Binding-site contacts:
Ligand atom F20 contacts residue LEU30 of chain 1.C at 3.4 Å.
Ligand atom CD2 contacts residue PHE31 of chain 1.C at 3.7 Å (hydrophobic).
Ligand atom C contacts residue TYR76 of chain 1.C at 3.3 Å (hydrophobic).
Ligand atom C contacts residue LEU30 of chain 1.C at 3.6 Å (hydrophobic).
Ligand atom NE1 contacts residue GLN48 of chain 1.C at 2.7 Å (h-bond).
Ligand atom CD1 contacts residue GLN48 of chain 1.C at 3.6 Å.
Ligand atom O contacts residue MET38 of chain 1.C at 3.7 Å.
Ligand atom CE1 contacts residue GLN48 of chain 1.C at 3.6 Å.
Ligand atom CE2 contacts residue GLN48 of chain 1.C at 3.6 Å.
Ligand atom F20 contacts residue LEU33 of chain 1.C at 3.8 Å.
Ligand atom F21 contacts residue PHE67 of chain 1.C at 3.4 Å.
Ligand atom OH contacts residue HIS49 of chain 1.C at 3.7 Å.
Ligand atom OE1 contacts residue LYS70 of chain 1.C at 2.6 Å (salt-bridge).
Ligand atom CE1 contacts residue HIS49 of chain 1.C at 3.3 Å.
Ligand atom F21 contacts residue ILE75 of chain 1.C at 3.5 Å.
Ligand atom CH2 contacts residue ILE37 of chain 1.C at 3.7 Å (hydrophobic).
Ligand atom CE2 contacts residue LEU30 of chain 1.C at 3.4 Å (hydrophobic).
Ligand atom O contacts residue TYR76 of chain 1.C at 2.7 Å (h-bond).
Ligand atom O contacts residue LEU30 of chain 1.C at 3.4 Å.
Ligand atom F19 contacts residue LEU33 of chain 1.C at 3.5 Å.
Ligand atom CD contacts residue LYS70 of chain 1.C at 3.5 Å.
Ligand atom CZ contacts residue HIS49 of chain 1.C at 3.8 Å.
Ligand atom CG contacts residue VAL69 of chain 1.C at 3.7 Å (hydrophobic).
Ligand atom F20 contacts residue ILE75 of chain 1.C at 3.5 Å.
Ligand atom CD1 contacts residue LYS27 of chain 1.C at 3.7 Å.
Ligand atom F19 contacts residue ILE37 of chain 1.C at 3.2 Å.
Ligand atom CD2 contacts residue LEU30 of chain 1.C at 3.5 Å (hydrophobic).
Ligand atom CD1 contacts residue GLN48 of chain 1.C at 3.6 Å.
Ligand atom CD2 contacts residue VAL69 of chain 1.C at 3.8 Å (hydrophobic).
Ligand atom CD1 contacts residue LEU30 of chain 1.C at 3.5 Å (hydrophobic).
Ligand atom CA contacts residue TYR76 of chain 1.C at 3.3 Å (hydrophobic).
Ligand atom NE1 contacts residue TYR43 of chain 1.C at 3.3 Å.
Ligand atom OE2 contacts residue VAL69 of chain 1.C at 3.3 Å (h-bond).
Ligand atom ND2 contacts residue ACT1 of chain 1.M at 2.7 Å (h-bond).
Ligand atom N contacts residue GLN48 of chain 1.C at 3.6 Å.
Ligand atom CE3 contacts residue MET38 of chain 1.C at 3.4 Å (hydrophobic).
Ligand atom N contacts residue GLN48 of chain 1.C at 2.6 Å (h-bond).
Ligand atom CD1 contacts residue TYR43 of chain 1.C at 3.6 Å (hydrophobic).
Ligand atom OE2 contacts residue LYS70 of chain 1.C at 3.2 Å.
Ligand atom OE2 contacts residue HIS72 of chain 1.C at 3.3 Å (h-bond).

The protein below binds the small molecule below.
Small molecule (SMILES): CC(C)C[C@@H](NC(=O)[C@@H](CC(C)C)NC(=O)[C@@H](CCCCN)NC(=O)[C@@H](CCC(=O)O)NC(=O)[C@@H](Cc1ccc(C(F)(F)F)cc1)NC(=O)[C@@H](CC(N)=O)NC(=O)[C@@H](C)NC(=O)[C@@H](Cc1ccc(O)cc1)NC(=O)[C@@H](Cc1c[nH]c2ccccc12)NC(=O)[C@@H](C)N)C(=O)N[C@H](CCCN=C(N)N)C(=O)O

Sequence of chain 1.C:
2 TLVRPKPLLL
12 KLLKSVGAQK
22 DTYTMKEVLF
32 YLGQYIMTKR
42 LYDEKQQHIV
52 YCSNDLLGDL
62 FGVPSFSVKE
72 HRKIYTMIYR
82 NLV